Sequence of chain 1.A:
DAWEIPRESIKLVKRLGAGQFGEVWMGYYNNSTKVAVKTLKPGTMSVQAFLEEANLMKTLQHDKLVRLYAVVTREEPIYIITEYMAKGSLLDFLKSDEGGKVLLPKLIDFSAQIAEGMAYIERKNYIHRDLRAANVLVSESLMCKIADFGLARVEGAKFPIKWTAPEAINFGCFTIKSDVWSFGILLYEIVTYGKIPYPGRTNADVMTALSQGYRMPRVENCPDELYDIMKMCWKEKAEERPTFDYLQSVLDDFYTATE

This small molecule binds to this protein.
Small molecule (SMILES): CN[C@@H]1C[C@H]2O[C@@](C)([C@@H]1OC)n1c3ccccc3c3c4c(c5c6ccccc6n2c5c31)C(=O)NC4

Binding-site contacts:
Ligand atom O5 contacts residue MET90 of chain 1.A at 2.9 Å (h-bond).
Ligand atom C3 contacts residue ALA91 of chain 1.A at 3.8 Å (hydrophobic).
Ligand atom C10 contacts residue LEU142 of chain 1.A at 3.2 Å (hydrophobic).
Ligand atom C4 contacts residue MET90 of chain 1.A at 4.0 Å (hydrophobic).
Ligand atom N4 contacts residue SER94 of chain 1.A at 3.6 Å.
Ligand atom C2 contacts residue GLY93 of chain 1.A at 3.7 Å.
Ligand atom O4 contacts residue VAL29 of chain 1.A at 3.4 Å.
Ligand atom C28 contacts residue ALA139 of chain 1.A at 3.8 Å (hydrophobic).
Ligand atom N1 contacts residue ALA41 of chain 1.A at 3.9 Å.
Ligand atom C8 contacts residue MET90 of chain 1.A at 3.7 Å (hydrophobic).
Ligand atom C9 contacts residue GLU88 of chain 1.A at 3.5 Å.
Ligand atom N4 contacts residue ALA139 of chain 1.A at 3.3 Å (h-bond).
Ligand atom O5 contacts residue TYR89 of chain 1.A at 3.0 Å.
Ligand atom C9 contacts residue LEU142 of chain 1.A at 3.5 Å (hydrophobic).
Ligand atom C6 contacts residue LEU142 of chain 1.A at 3.9 Å (hydrophobic).
Ligand atom N1 contacts residue LEU142 of chain 1.A at 3.7 Å.
Ligand atom C3 contacts residue LEU21 of chain 1.A at 3.7 Å (hydrophobic).
Ligand atom C8 contacts residue LEU142 of chain 1.A at 3.7 Å (hydrophobic).
Ligand atom N2 contacts residue VAL29 of chain 1.A at 3.6 Å.
Ligand atom C26 contacts residue VAL29 of chain 1.A at 3.9 Å (hydrophobic).
Ligand atom C15 contacts residue LYS43 of chain 1.A at 3.7 Å.
Ligand atom C2 contacts residue LEU21 of chain 1.A at 3.7 Å (hydrophobic).
Ligand atom C18 contacts residue VAL29 of chain 1.A at 4.0 Å (hydrophobic).
Ligand atom O6 contacts residue LEU142 of chain 1.A at 3.2 Å.
Ligand atom N1 contacts residue TYR89 of chain 1.A at 3.9 Å.
Ligand atom C4 contacts residue GLY93 of chain 1.A at 3.9 Å.
Ligand atom C9 contacts residue THR87 of chain 1.A at 3.5 Å.
Ligand atom C8 contacts residue GLU88 of chain 1.A at 3.7 Å.
Ligand atom C19 contacts residue LEU142 of chain 1.A at 4.0 Å (hydrophobic).
Ligand atom N1 contacts residue GLU88 of chain 1.A at 2.7 Å (salt-bridge).
Ligand atom C3 contacts residue GLY93 of chain 1.A at 3.5 Å.
Ligand atom C21 contacts residue VAL29 of chain 1.A at 3.8 Å (hydrophobic).
Ligand atom C11 contacts residue LEU142 of chain 1.A at 3.7 Å (hydrophobic).
Ligand atom C27 contacts residue LEU142 of chain 1.A at 3.0 Å (hydrophobic).
Ligand atom C11 contacts residue VAL29 of chain 1.A at 3.9 Å (hydrophobic).
Ligand atom C8 contacts residue ALA41 of chain 1.A at 3.9 Å (hydrophobic).
Ligand atom C7 contacts residue LEU142 of chain 1.A at 3.4 Å (hydrophobic).
Ligand atom C27 contacts residue ALA139 of chain 1.A at 3.4 Å (hydrophobic).
Ligand atom C4 contacts residue TYR89 of chain 1.A at 3.7 Å (hydrophobic).
Ligand atom C3 contacts residue TYR89 of chain 1.A at 4.0 Å (hydrophobic).